Sequence of chain 1.G:
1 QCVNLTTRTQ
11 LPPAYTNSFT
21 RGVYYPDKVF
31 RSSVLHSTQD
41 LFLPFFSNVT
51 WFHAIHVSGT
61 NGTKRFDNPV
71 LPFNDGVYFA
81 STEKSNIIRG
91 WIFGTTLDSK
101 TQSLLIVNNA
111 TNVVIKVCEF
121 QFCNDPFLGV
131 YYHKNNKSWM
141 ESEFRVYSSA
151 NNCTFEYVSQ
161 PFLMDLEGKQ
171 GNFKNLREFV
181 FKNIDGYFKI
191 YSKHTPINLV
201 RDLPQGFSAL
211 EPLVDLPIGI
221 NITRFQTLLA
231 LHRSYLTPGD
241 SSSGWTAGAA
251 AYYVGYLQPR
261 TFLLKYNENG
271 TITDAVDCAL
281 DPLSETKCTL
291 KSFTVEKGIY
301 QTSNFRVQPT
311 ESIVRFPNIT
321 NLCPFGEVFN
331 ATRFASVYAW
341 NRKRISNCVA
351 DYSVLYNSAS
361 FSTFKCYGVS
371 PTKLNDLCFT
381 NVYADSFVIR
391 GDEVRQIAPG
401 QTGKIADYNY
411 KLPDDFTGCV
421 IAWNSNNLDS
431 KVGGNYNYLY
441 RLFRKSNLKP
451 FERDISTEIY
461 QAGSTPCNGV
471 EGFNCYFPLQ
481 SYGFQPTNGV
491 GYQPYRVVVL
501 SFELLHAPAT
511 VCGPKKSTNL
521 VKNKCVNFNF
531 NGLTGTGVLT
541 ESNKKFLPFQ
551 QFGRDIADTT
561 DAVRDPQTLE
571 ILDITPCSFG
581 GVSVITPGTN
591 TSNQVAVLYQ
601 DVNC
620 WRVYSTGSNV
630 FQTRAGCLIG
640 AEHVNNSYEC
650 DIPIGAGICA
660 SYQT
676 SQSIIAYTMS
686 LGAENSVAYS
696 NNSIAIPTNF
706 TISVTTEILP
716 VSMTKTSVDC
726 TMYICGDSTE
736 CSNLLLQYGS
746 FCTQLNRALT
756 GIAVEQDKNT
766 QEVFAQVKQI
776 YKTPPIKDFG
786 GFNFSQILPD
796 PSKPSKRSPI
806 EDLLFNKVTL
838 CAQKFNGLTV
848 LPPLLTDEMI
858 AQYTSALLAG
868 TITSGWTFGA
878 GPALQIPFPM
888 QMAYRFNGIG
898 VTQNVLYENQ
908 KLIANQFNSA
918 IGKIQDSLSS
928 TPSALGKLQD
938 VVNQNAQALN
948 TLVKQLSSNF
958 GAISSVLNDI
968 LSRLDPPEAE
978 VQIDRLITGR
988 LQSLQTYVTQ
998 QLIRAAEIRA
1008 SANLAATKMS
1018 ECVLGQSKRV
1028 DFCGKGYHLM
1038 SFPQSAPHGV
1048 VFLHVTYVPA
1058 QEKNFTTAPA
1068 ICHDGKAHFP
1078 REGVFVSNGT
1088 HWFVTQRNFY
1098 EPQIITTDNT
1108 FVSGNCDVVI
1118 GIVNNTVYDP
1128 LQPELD

Binding-site contacts:
Ligand atom C1 contacts residue ASN1121 of chain 1.G at 1.4 Å.
Ligand atom C3 contacts residue ASN1121 of chain 1.G at 3.8 Å.
Ligand atom C4 contacts residue ASN1121 of chain 1.G at 4.2 Å.
Ligand atom N2 contacts residue ASN1121 of chain 1.G at 2.9 Å (h-bond).
Ligand atom O7 contacts residue ASN1121 of chain 1.G at 3.9 Å.
Ligand atom C7 contacts residue ASN1121 of chain 1.G at 3.6 Å.
Ligand atom C5 contacts residue ASN1121 of chain 1.G at 3.7 Å.
Ligand atom C2 contacts residue ASN1121 of chain 1.G at 2.5 Å.
Ligand atom O5 contacts residue ASN1121 of chain 1.G at 2.4 Å (h-bond).

The small molecule below binds the protein below.
Small molecule (SMILES): CC(=O)N[C@@H]1[C@@H](O)[C@H](O)[C@@H](CO)O[C@H]1O